Sequence of chain 1.A:
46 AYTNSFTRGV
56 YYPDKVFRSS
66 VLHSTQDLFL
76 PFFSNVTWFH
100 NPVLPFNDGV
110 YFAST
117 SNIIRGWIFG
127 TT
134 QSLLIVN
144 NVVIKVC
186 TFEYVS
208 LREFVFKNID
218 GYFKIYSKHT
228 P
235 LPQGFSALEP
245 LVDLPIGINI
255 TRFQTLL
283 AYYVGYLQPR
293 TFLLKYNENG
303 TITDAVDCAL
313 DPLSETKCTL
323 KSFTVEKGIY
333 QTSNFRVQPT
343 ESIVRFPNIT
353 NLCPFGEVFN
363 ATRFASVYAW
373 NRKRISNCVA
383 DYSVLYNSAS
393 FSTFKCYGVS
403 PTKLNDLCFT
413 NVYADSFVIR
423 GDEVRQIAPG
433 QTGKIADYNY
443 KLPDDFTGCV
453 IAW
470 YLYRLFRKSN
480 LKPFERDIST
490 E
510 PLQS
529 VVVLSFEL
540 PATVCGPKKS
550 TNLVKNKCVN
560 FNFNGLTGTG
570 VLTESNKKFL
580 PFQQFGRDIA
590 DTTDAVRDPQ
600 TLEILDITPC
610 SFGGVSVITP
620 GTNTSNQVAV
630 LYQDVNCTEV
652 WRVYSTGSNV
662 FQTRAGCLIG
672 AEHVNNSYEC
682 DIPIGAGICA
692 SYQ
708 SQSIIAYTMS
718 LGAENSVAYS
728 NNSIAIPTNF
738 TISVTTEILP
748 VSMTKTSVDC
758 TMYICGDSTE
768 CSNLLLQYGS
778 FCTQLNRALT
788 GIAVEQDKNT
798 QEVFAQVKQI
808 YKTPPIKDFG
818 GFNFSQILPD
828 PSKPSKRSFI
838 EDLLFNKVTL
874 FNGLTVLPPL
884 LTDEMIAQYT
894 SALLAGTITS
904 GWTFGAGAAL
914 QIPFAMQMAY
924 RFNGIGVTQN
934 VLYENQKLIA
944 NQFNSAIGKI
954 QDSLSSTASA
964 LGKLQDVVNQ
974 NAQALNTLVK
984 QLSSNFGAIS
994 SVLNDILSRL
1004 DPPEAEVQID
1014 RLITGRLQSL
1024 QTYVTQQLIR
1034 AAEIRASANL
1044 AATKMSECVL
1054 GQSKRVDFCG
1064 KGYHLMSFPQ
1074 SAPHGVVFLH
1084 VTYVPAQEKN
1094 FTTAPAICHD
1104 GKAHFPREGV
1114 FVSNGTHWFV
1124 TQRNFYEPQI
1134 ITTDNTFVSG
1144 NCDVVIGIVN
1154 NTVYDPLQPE

A small-molecule ligand and the protein it binds are described below.
Small molecule (SMILES): CC(=O)N[C@H]1[C@H](O[C@H]2[C@H](O)[C@@H](NC(C)=O)CO[C@@H]2CO)O[C@H](CO)[C@@H](O)[C@@H]1O

Binding-site contacts:
Ligand atom C5 contacts residue GLN823 of chain 1.A at 4.4 Å.
Ligand atom C7 contacts residue ASN820 of chain 1.A at 3.8 Å.
Ligand atom C6 contacts residue GLN823 of chain 1.A at 4.2 Å.
Ligand atom C1 contacts residue SER822 of chain 1.A at 3.5 Å.
Ligand atom C1 contacts residue ASN820 of chain 1.A at 1.4 Å.
Ligand atom C2 contacts residue ASN820 of chain 1.A at 2.5 Å.
Ligand atom O7 contacts residue ASN820 of chain 1.A at 4.2 Å.
Ligand atom O5 contacts residue ASN820 of chain 1.A at 2.3 Å (h-bond).
Ligand atom O6 contacts residue GLN823 of chain 1.A at 3.1 Å (h-bond).
Ligand atom N2 contacts residue ASN820 of chain 1.A at 3.0 Å (h-bond).
Ligand atom C4 contacts residue ASN820 of chain 1.A at 4.2 Å.
Ligand atom C3 contacts residue ASN820 of chain 1.A at 3.8 Å.
Ligand atom C5 contacts residue SER822 of chain 1.A at 3.9 Å.
Ligand atom O6 contacts residue SER822 of chain 1.A at 4.3 Å.
Ligand atom O5 contacts residue SER822 of chain 1.A at 3.7 Å.
Ligand atom C5 contacts residue ASN820 of chain 1.A at 3.7 Å.